Sequence of chain 3.A:
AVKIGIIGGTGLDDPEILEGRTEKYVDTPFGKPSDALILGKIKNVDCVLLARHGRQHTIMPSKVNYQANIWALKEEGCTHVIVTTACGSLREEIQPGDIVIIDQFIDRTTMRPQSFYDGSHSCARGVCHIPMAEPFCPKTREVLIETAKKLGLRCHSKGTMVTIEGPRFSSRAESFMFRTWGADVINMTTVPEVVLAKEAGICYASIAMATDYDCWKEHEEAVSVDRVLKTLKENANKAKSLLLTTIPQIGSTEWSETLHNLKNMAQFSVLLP

Sequence of chain 2.A:
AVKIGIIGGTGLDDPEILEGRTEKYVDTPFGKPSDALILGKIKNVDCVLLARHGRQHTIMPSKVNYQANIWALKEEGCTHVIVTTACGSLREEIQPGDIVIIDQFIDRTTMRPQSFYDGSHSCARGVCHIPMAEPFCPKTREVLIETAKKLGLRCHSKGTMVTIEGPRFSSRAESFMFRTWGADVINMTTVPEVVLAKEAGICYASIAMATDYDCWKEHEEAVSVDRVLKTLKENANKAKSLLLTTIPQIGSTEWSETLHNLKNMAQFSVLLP

Binding-site contacts:
Ligand atom C3 contacts residue LEU251 of chain 3.A at 3.6 Å (hydrophobic).
Ligand atom N6 contacts residue ASP234 of chain 3.A at 2.9 Å (salt-bridge).
Ligand atom C8 contacts residue THR233 of chain 3.A at 3.6 Å.
Ligand atom N7 contacts residue GLY110 of chain 3.A at 3.4 Å (h-bond).
Ligand atom N6 contacts residue ASP236 of chain 3.A at 3.0 Å (salt-bridge).
Ligand atom C2 contacts residue MET210 of chain 3.A at 3.6 Å (hydrophobic).
Ligand atom O2' contacts residue PO41 of chain 3.C at 2.7 Å (h-bond).
Ligand atom C1' contacts residue PO41 of chain 3.C at 3.3 Å.
Ligand atom C5 contacts residue GLY110 of chain 3.A at 3.6 Å.
Ligand atom N6 contacts residue GLY110 of chain 3.A at 3.6 Å.
Ligand atom C9 contacts residue ALA108 of chain 3.A at 3.5 Å (hydrophobic).
Ligand atom C5' contacts residue HIS151 of chain 2.A at 3.7 Å.
Ligand atom C8 contacts residue CYS109 of chain 3.A at 3.7 Å (hydrophobic).
Ligand atom N7 contacts residue THR233 of chain 3.A at 3.6 Å.
Ligand atom N7 contacts residue CYS109 of chain 3.A at 3.5 Å.
Ligand atom S5' contacts residue VAL250 of chain 3.A at 3.7 Å.
Ligand atom O3' contacts residue PRO83 of chain 3.A at 3.4 Å.
Ligand atom C1' contacts residue ALA108 of chain 3.A at 3.1 Å (hydrophobic).
Ligand atom CS contacts residue HIS151 of chain 2.A at 3.6 Å.
Ligand atom C2' contacts residue MET210 of chain 3.A at 3.5 Å (hydrophobic).
Ligand atom N1 contacts residue PHE191 of chain 3.A at 3.7 Å.
Ligand atom N3 contacts residue ASN209 of chain 3.A at 3.4 Å.
Ligand atom O3' contacts residue PO41 of chain 3.C at 2.6 Å (h-bond).
Ligand atom N4' contacts residue THR32 of chain 3.A at 3.7 Å.
Ligand atom O2' contacts residue MET210 of chain 3.A at 2.8 Å (h-bond).
Ligand atom O3' contacts residue HIS75 of chain 3.A at 3.7 Å.
Ligand atom C4 contacts residue ILE208 of chain 3.A at 3.8 Å (hydrophobic).
Ligand atom C4' contacts residue PO41 of chain 3.C at 3.2 Å.
Ligand atom N4' contacts residue PO41 of chain 3.C at 2.8 Å (h-bond).
Ligand atom N3 contacts residue MET210 of chain 3.A at 3.6 Å.
Ligand atom C2 contacts residue ILE186 of chain 3.A at 3.7 Å (hydrophobic).
Ligand atom C3' contacts residue PO41 of chain 3.C at 3.2 Å.
Ligand atom O2' contacts residue ASN209 of chain 3.A at 3.5 Å.
Ligand atom C2' contacts residue PO41 of chain 3.C at 3.4 Å.
Ligand atom C5 contacts residue ILE208 of chain 3.A at 3.8 Å (hydrophobic).
Ligand atom C8 contacts residue ALA108 of chain 3.A at 3.6 Å (hydrophobic).
Ligand atom C6 contacts residue PHE191 of chain 3.A at 3.8 Å (hydrophobic).
Ligand atom S5' contacts residue PHE191 of chain 3.A at 3.8 Å.
Ligand atom N7 contacts residue ASP234 of chain 3.A at 2.9 Å (salt-bridge).
Ligand atom O2' contacts residue THR211 of chain 3.A at 3.7 Å.

The protein below binds the small molecule below.
Small molecule (SMILES): CCCSC[C@H]1N[C@@H](c2c[nH]c3c(N)ncnc23)[C@H](O)[C@@H]1O